A small-molecule ligand and the protein it binds are described below.
Small molecule (SMILES): CC(=O)N[C@@H]1[C@@H](O)[C@H](O)[C@@H](CO)O[C@H]1O

Binding-site contacts:
Ligand atom C4 contacts residue ASN328 of chain 1.A at 4.2 Å.
Ligand atom C8 contacts residue ASN328 of chain 1.A at 4.2 Å.
Ligand atom C6 contacts residue THR578 of chain 1.A at 4.4 Å.
Ligand atom O5 contacts residue ASN328 of chain 1.A at 2.4 Å (h-bond).
Ligand atom C6 contacts residue ASN328 of chain 1.A at 4.4 Å.
Ligand atom O6 contacts residue THR578 of chain 1.A at 4.3 Å.
Ligand atom C7 contacts residue ILE329 of chain 1.A at 4.4 Å (hydrophobic).
Ligand atom C1 contacts residue ASN328 of chain 1.A at 1.4 Å.
Ligand atom O7 contacts residue ASN328 of chain 1.A at 3.4 Å (h-bond).
Ligand atom N2 contacts residue ASN328 of chain 1.A at 2.7 Å (h-bond).
Ligand atom C6 contacts residue GLN577 of chain 1.A at 3.0 Å.
Ligand atom C2 contacts residue ASN328 of chain 1.A at 2.4 Å.
Ligand atom N2 contacts residue ILE329 of chain 1.A at 4.4 Å.
Ligand atom O5 contacts residue GLN577 of chain 1.A at 4.2 Å.
Ligand atom O6 contacts residue GLN577 of chain 1.A at 4.0 Å.
Ligand atom C3 contacts residue ASN328 of chain 1.A at 3.7 Å.
Ligand atom C8 contacts residue ILE329 of chain 1.A at 3.6 Å (hydrophobic).
Ligand atom C5 contacts residue ASN328 of chain 1.A at 3.6 Å.
Ligand atom C7 contacts residue ASN328 of chain 1.A at 3.2 Å.
Ligand atom C5 contacts residue GLN577 of chain 1.A at 4.1 Å.

Sequence of chain 1.A:
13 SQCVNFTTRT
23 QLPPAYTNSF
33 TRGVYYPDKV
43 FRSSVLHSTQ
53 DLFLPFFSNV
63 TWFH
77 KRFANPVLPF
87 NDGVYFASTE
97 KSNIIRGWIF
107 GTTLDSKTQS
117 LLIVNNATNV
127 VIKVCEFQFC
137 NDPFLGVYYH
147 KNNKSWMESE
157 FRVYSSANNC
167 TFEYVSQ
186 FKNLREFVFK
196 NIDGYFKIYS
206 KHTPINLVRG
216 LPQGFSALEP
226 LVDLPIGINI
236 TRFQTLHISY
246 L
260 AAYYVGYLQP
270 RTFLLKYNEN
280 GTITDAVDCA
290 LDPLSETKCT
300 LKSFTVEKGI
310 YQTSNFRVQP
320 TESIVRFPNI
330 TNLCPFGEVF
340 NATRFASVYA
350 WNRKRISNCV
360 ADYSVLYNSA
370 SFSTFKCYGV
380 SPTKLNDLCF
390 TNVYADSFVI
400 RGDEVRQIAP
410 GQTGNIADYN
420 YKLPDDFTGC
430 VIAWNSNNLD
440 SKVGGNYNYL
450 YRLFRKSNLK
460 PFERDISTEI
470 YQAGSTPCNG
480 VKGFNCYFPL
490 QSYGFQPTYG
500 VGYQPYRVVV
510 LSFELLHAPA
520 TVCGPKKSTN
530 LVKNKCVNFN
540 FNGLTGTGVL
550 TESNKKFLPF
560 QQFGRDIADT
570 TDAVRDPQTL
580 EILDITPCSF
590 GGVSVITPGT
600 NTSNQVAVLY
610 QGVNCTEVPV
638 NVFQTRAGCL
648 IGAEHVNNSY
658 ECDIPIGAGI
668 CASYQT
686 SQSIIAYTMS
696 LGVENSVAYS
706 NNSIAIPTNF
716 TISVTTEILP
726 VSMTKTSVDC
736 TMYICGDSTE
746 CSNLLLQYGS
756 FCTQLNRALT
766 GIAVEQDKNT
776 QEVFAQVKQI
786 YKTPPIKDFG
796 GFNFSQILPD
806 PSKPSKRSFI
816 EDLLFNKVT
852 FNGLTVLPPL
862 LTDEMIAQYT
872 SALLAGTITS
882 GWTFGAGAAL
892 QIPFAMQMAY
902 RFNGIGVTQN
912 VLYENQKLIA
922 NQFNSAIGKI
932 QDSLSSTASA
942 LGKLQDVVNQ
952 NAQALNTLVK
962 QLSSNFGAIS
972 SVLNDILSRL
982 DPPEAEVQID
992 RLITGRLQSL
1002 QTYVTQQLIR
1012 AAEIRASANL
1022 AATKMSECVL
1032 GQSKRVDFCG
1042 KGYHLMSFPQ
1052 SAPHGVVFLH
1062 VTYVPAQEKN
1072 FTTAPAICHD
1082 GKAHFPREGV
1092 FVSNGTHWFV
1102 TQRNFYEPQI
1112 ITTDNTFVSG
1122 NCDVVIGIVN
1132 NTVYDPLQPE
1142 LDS